Sequence of chain 1.B:
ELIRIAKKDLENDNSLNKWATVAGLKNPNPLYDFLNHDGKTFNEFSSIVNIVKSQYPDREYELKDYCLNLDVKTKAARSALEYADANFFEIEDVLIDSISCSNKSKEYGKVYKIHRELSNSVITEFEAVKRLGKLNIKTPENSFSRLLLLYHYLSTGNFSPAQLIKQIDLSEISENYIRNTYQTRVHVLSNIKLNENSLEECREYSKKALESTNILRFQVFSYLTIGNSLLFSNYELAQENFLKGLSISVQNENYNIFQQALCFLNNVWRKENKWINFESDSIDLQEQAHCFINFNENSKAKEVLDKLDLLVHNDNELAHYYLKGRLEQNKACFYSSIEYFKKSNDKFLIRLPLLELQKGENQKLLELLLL

Binding-site contacts:
Ligand atom O contacts residue THR236 of chain 1.B at 3.7 Å.
Ligand atom NE contacts residue ASN206 of chain 1.B at 3.0 Å (h-bond).
Ligand atom N contacts residue PHE276 of chain 1.B at 3.1 Å.
Ligand atom CA contacts residue VAL198 of chain 1.B at 3.7 Å (hydrophobic).
Ligand atom OXT contacts residue PHE232 of chain 1.B at 3.6 Å.
Ligand atom CA contacts residue GLU300 of chain 1.B at 3.5 Å.
Ligand atom CA contacts residue PHE276 of chain 1.B at 3.2 Å (hydrophobic).
Ligand atom CB contacts residue LEU199 of chain 1.B at 3.6 Å (hydrophobic).
Ligand atom N contacts residue GLU300 of chain 1.B at 2.8 Å (salt-bridge).
Ligand atom C contacts residue PHE232 of chain 1.B at 3.6 Å (hydrophobic).
Ligand atom NH1 contacts residue ASP360 of chain 1.B at 3.2 Å (salt-bridge).
Ligand atom CG contacts residue ALA273 of chain 1.B at 3.5 Å (hydrophobic).
Ligand atom O contacts residue GLU300 of chain 1.B at 3.5 Å (salt-bridge).
Ligand atom C contacts residue TYR159 of chain 1.B at 3.6 Å (hydrophobic).
Ligand atom SD contacts residue ASN239 of chain 1.B at 3.6 Å.
Ligand atom C contacts residue ARG228 of chain 1.B at 3.5 Å.
Ligand atom CB contacts residue VAL198 of chain 1.B at 3.7 Å (hydrophobic).
Ligand atom N contacts residue GLN299 of chain 1.B at 2.9 Å (h-bond).
Ligand atom NH2 contacts residue ASN206 of chain 1.B at 2.7 Å (h-bond).
Ligand atom N contacts residue MSE296 of chain 1.B at 3.3 Å (h-bond).
Ligand atom CG contacts residue ASN239 of chain 1.B at 3.5 Å.
Ligand atom C contacts residue PHE232 of chain 1.B at 3.5 Å (hydrophobic).
Ligand atom NH1 contacts residue LEU363 of chain 1.B at 3.6 Å.
Ligand atom O contacts residue ARG228 of chain 1.B at 2.8 Å (salt-bridge).
Ligand atom CA contacts residue PHE232 of chain 1.B at 3.6 Å (hydrophobic).
Ligand atom OXT contacts residue ARG228 of chain 1.B at 2.9 Å (salt-bridge).
Ligand atom C contacts residue PHE276 of chain 1.B at 3.4 Å (hydrophobic).
Ligand atom CZ contacts residue ASP360 of chain 1.B at 3.5 Å.
Ligand atom O contacts residue PHE232 of chain 1.B at 3.6 Å.
Ligand atom O contacts residue PHE276 of chain 1.B at 3.6 Å.
Ligand atom CA contacts residue GLN299 of chain 1.B at 3.5 Å.
Ligand atom CB contacts residue PHE276 of chain 1.B at 3.1 Å (hydrophobic).
Ligand atom O contacts residue ASN202 of chain 1.B at 3.0 Å (h-bond).
Ligand atom O contacts residue ASN239 of chain 1.B at 2.9 Å (h-bond).
Ligand atom O contacts residue TYR159 of chain 1.B at 3.4 Å.
Ligand atom CZ contacts residue PHE167 of chain 1.B at 3.7 Å (hydrophobic).
Ligand atom NE contacts residue PHE167 of chain 1.B at 3.7 Å.
Ligand atom CZ contacts residue ASN206 of chain 1.B at 3.2 Å.
Ligand atom NH1 contacts residue ASN329 of chain 1.B at 3.6 Å (h-bond).
Ligand atom NH2 contacts residue ASP360 of chain 1.B at 3.0 Å (salt-bridge).

The protein below binds the small molecule below.
Small molecule (SMILES): CSCC[C@H](NC(=O)CN)C(=O)N1CCC[C@H]1C(=O)N[C@@H](CCCN=C(N)N)C(=O)NCC(=O)N[C@@H](C)C(=O)O